Binding-site contacts:
Ligand atom C6 contacts residue GLU119 of chain 1.B at 4.2 Å.
Ligand atom O4 contacts residue GLU119 of chain 1.B at 4.5 Å.
Ligand atom N2 contacts residue ASN152 of chain 1.B at 2.9 Å (h-bond).
Ligand atom C1 contacts residue ASN152 of chain 1.B at 1.4 Å.
Ligand atom C8 contacts residue ASN152 of chain 1.B at 4.4 Å.
Ligand atom O5 contacts residue ASN152 of chain 1.B at 2.3 Å (h-bond).
Ligand atom C5 contacts residue GLU119 of chain 1.B at 3.8 Å.
Ligand atom C5 contacts residue ASN152 of chain 1.B at 3.6 Å.
Ligand atom C3 contacts residue ASN152 of chain 1.B at 3.8 Å.
Ligand atom C4 contacts residue ASN152 of chain 1.B at 4.2 Å.
Ligand atom O6 contacts residue ASN151 of chain 1.B at 3.9 Å.
Ligand atom C2 contacts residue ASN152 of chain 1.B at 2.4 Å.
Ligand atom O6 contacts residue ASN152 of chain 1.B at 4.1 Å.
Ligand atom C7 contacts residue ASN152 of chain 1.B at 3.1 Å.
Ligand atom O7 contacts residue ASN152 of chain 1.B at 3.0 Å (h-bond).

Sequence of chain 1.B:
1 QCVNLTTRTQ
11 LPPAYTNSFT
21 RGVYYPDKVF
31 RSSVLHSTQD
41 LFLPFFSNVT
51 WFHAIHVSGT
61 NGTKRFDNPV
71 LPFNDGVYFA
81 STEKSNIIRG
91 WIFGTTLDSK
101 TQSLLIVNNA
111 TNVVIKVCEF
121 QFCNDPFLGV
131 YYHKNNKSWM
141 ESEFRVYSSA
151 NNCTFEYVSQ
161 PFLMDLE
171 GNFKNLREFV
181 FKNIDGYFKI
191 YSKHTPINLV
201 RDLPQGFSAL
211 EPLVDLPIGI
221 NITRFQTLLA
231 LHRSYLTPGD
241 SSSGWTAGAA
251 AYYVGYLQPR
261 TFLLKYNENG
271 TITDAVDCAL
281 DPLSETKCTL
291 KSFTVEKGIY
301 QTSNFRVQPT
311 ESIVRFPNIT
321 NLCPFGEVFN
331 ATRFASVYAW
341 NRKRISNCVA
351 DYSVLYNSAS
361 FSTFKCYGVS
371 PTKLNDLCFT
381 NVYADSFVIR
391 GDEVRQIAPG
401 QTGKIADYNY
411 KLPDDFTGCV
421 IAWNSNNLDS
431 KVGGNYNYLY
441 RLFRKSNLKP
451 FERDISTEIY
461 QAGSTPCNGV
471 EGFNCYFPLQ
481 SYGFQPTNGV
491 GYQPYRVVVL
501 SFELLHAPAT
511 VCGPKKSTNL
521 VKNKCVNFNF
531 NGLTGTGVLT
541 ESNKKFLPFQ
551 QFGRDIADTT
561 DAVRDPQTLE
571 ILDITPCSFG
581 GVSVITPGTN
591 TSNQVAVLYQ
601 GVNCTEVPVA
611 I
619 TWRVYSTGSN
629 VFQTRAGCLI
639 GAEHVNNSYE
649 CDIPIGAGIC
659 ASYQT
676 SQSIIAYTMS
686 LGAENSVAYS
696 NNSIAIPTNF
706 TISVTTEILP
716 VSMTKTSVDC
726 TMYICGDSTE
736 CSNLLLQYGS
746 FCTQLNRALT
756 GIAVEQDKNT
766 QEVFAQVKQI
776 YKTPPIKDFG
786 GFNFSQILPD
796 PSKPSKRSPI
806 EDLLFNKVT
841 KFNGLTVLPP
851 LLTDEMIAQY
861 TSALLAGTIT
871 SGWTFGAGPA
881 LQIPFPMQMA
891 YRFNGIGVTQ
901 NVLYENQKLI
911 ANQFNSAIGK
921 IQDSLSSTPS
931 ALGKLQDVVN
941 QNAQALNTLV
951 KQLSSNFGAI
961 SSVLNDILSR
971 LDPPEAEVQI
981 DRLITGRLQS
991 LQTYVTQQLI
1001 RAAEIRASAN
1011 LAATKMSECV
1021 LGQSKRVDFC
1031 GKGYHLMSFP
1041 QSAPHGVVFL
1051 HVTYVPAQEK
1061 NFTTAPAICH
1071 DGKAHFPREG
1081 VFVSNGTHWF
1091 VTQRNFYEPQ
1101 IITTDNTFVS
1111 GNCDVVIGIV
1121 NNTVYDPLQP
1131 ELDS

This protein binds this small molecule.
Small molecule (SMILES): CC(=O)N[C@@H]1[C@@H](O)[C@H](O)[C@@H](CO)O[C@H]1O